The protein below binds the small molecule below.
Small molecule (SMILES): O=P(O)(O)COc1cccc2c1-c1ncsc1C2

Sequence of chain 1.A:
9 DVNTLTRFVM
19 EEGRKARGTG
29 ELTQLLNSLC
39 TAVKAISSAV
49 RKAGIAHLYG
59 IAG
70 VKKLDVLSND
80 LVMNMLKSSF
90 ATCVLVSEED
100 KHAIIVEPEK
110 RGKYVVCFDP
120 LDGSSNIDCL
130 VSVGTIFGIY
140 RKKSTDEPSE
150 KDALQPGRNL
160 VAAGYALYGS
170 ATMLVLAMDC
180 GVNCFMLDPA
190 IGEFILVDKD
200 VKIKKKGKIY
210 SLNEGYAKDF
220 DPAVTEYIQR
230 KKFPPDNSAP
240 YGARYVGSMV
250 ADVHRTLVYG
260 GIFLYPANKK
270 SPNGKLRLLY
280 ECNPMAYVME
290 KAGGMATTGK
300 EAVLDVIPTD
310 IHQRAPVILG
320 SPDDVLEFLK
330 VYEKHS

Binding-site contacts:
Ligand atom O3 contacts residue GLY26 of chain 1.A at 3.7 Å.
Ligand atom O3 contacts residue GLU29 of chain 1.A at 3.5 Å (salt-bridge).
Ligand atom O4 contacts residue THR27 of chain 1.A at 3.8 Å.
Ligand atom S16 contacts residue GLY21 of chain 1.A at 3.8 Å.
Ligand atom P1 contacts residue TYR113 of chain 1.A at 3.4 Å.
Ligand atom C8 contacts residue ALA24 of chain 1.A at 3.7 Å (hydrophobic).
Ligand atom C7 contacts residue ALA24 of chain 1.A at 3.5 Å (hydrophobic).
Ligand atom C15 contacts residue GLY21 of chain 1.A at 3.9 Å.
Ligand atom O6 contacts residue TYR113 of chain 1.A at 3.7 Å.
Ligand atom S16 contacts residue VAL17 of chain 1.A at 3.6 Å.
Ligand atom O2 contacts residue LYS112 of chain 1.A at 2.7 Å (salt-bridge).
Ligand atom O4 contacts residue TYR113 of chain 1.A at 2.6 Å (h-bond).
Ligand atom C14 contacts residue LEU30 of chain 1.A at 3.8 Å (hydrophobic).
Ligand atom C14 contacts residue MET177 of chain 1.A at 3.4 Å (hydrophobic).
Ligand atom N18 contacts residue LEU30 of chain 1.A at 3.4 Å.
Ligand atom P1 contacts residue LYS112 of chain 1.A at 3.5 Å.
Ligand atom C11 contacts residue ALA24 of chain 1.A at 3.7 Å (hydrophobic).
Ligand atom S16 contacts residue GLU20 of chain 1.A at 3.7 Å.
Ligand atom O3 contacts residue THR27 of chain 1.A at 3.2 Å (h-bond).
Ligand atom C15 contacts residue LEU30 of chain 1.A at 3.4 Å (hydrophobic).
Ligand atom C8 contacts residue LEU30 of chain 1.A at 3.7 Å (hydrophobic).
Ligand atom N18 contacts residue GLY21 of chain 1.A at 3.6 Å.
Ligand atom P1 contacts residue THR27 of chain 1.A at 3.7 Å.
Ligand atom O6 contacts residue LEU30 of chain 1.A at 3.8 Å.
Ligand atom O3 contacts residue GLY28 of chain 1.A at 2.6 Å (h-bond).
Ligand atom C17 contacts residue GLY21 of chain 1.A at 3.6 Å.
Ligand atom O2 contacts residue GLY26 of chain 1.A at 3.7 Å.
Ligand atom P1 contacts residue GLY28 of chain 1.A at 3.9 Å.
Ligand atom C13 contacts residue MET177 of chain 1.A at 3.5 Å (hydrophobic).
Ligand atom N18 contacts residue THR31 of chain 1.A at 3.6 Å.
Ligand atom S16 contacts residue MET177 of chain 1.A at 3.5 Å.
Ligand atom C5 contacts residue TYR113 of chain 1.A at 3.3 Å (hydrophobic).
Ligand atom C17 contacts residue THR31 of chain 1.A at 3.2 Å.
Ligand atom O4 contacts residue GLU29 of chain 1.A at 3.6 Å.
Ligand atom C12 contacts residue ALA24 of chain 1.A at 3.5 Å (hydrophobic).
Ligand atom C17 contacts residue LEU30 of chain 1.A at 3.9 Å (hydrophobic).
Ligand atom O4 contacts residue LEU30 of chain 1.A at 3.0 Å (h-bond).
Ligand atom O4 contacts residue LYS112 of chain 1.A at 3.2 Å (salt-bridge).
Ligand atom O2 contacts residue THR27 of chain 1.A at 3.0 Å (h-bond).
Ligand atom C17 contacts residue VAL17 of chain 1.A at 3.7 Å (hydrophobic).